Binding-site contacts:
Ligand atom CB contacts residue TYR130 of chain 1.B at 4.0 Å (hydrophobic).
Ligand atom C contacts residue ASN269 of chain 1.B at 3.4 Å.
Ligand atom OE2 contacts residue TYR347 of chain 1.B at 2.3 Å (h-bond).
Ligand atom OXT contacts residue TYR295 of chain 1.B at 2.7 Å (h-bond).
Ligand atom CD contacts residue TYR347 of chain 1.B at 3.2 Å (hydrophobic).
Ligand atom CA contacts residue GLN166 of chain 1.B at 3.7 Å.
Ligand atom O contacts residue ASN269 of chain 1.B at 3.4 Å (h-bond).
Ligand atom OXT contacts residue ASN269 of chain 1.B at 3.0 Å (h-bond).
Ligand atom OXT contacts residue ASN216 of chain 1.B at 3.4 Å (h-bond).
Ligand atom CD contacts residue SER167 of chain 1.B at 3.0 Å.
Ligand atom CB contacts residue SER167 of chain 1.B at 4.1 Å.
Ligand atom CG contacts residue GLN166 of chain 1.B at 4.5 Å.
Ligand atom C contacts residue GLU262 of chain 1.B at 4.0 Å.
Ligand atom OE2 contacts residue SER167 of chain 1.B at 3.2 Å (h-bond).
Ligand atom OXT contacts residue CYS299 of chain 1.B at 4.3 Å.
Ligand atom CD contacts residue VAL365 of chain 1.B at 3.8 Å (hydrophobic).
Ligand atom N contacts residue GLN166 of chain 1.B at 3.1 Å (h-bond).
Ligand atom O contacts residue ASN216 of chain 1.B at 2.9 Å (h-bond).
Ligand atom C contacts residue TYR295 of chain 1.B at 3.8 Å (hydrophobic).
Ligand atom CB contacts residue GLU262 of chain 1.B at 4.1 Å.
Ligand atom OE1 contacts residue VAL365 of chain 1.B at 3.2 Å (h-bond).
Ligand atom OE1 contacts residue SER167 of chain 1.B at 2.9 Å (h-bond).
Ligand atom C contacts residue ASN216 of chain 1.B at 3.5 Å.
Ligand atom CG contacts residue VAL365 of chain 1.B at 4.3 Å (hydrophobic).
Ligand atom OE1 contacts residue GLN166 of chain 1.B at 3.5 Å.
Ligand atom CB contacts residue VAL365 of chain 1.B at 4.5 Å (hydrophobic).
Ligand atom CB contacts residue GLN166 of chain 1.B at 3.2 Å.
Ligand atom O contacts residue TYR295 of chain 1.B at 4.3 Å.
Ligand atom O contacts residue ARG268 of chain 1.B at 3.7 Å.
Ligand atom N contacts residue CYS299 of chain 1.B at 3.9 Å.
Ligand atom N contacts residue GLU262 of chain 1.B at 2.2 Å (salt-bridge).
Ligand atom OXT contacts residue GLU262 of chain 1.B at 4.5 Å.
Ligand atom CA contacts residue GLU262 of chain 1.B at 3.0 Å.
Ligand atom CG contacts residue SER167 of chain 1.B at 3.8 Å.
Ligand atom OE1 contacts residue GLY364 of chain 1.B at 4.0 Å.
Ligand atom OE2 contacts residue VAL365 of chain 1.B at 4.2 Å.
Ligand atom OE1 contacts residue TYR347 of chain 1.B at 3.4 Å (h-bond).
Ligand atom CA contacts residue TYR130 of chain 1.B at 3.6 Å (hydrophobic).
Ligand atom N contacts residue TYR130 of chain 1.B at 3.7 Å.

A small-molecule ligand and the protein it binds are described below.
Small molecule (SMILES): N[C@@H](CCC(=O)O)C(=O)O

Sequence of chain 1.B:
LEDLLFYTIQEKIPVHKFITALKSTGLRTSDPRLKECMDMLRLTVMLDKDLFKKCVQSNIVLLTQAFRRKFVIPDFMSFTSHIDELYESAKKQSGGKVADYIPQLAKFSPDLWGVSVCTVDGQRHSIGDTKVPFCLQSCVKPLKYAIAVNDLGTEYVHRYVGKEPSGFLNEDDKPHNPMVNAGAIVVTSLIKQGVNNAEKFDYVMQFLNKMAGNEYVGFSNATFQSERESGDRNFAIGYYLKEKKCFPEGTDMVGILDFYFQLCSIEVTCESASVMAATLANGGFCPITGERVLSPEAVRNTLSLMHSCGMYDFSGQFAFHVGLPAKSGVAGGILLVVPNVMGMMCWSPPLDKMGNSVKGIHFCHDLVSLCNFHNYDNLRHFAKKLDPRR